Sequence of chain 3.D:
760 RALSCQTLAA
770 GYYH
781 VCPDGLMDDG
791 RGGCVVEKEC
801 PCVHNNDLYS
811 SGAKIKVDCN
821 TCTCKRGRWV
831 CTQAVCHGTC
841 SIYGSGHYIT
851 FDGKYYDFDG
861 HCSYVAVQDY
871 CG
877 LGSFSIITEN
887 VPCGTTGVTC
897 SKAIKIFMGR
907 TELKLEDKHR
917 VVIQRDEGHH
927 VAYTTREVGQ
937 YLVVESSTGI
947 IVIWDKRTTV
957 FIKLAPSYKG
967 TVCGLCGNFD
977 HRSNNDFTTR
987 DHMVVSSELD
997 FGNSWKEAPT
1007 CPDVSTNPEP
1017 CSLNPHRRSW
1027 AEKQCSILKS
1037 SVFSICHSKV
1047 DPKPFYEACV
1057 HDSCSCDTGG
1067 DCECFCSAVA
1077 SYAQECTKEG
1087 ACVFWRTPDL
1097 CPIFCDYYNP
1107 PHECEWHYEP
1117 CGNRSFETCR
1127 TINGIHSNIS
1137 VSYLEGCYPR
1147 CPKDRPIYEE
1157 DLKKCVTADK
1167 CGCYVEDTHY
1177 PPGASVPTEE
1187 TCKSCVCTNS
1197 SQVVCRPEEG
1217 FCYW

A small-molecule ligand and the protein it binds are described below.
Small molecule (SMILES): CC(=O)N[C@H]1[C@H](O[C@H]2[C@H](O)[C@@H](NC(C)=O)CO[C@@H]2CO)O[C@H](CO)[C@@H](O)[C@@H]1O

Binding-site contacts:
Ligand atom C2 contacts residue ASN1134 of chain 3.D at 2.5 Å.
Ligand atom N2 contacts residue HIS1132 of chain 3.D at 4.0 Å.
Ligand atom C5 contacts residue ASN1134 of chain 3.D at 3.7 Å.
Ligand atom O5 contacts residue ASN1134 of chain 3.D at 2.4 Å (h-bond).
Ligand atom C5 contacts residue SER943 of chain 3.D at 4.5 Å.
Ligand atom C3 contacts residue ASN1134 of chain 3.D at 3.8 Å.
Ligand atom C7 contacts residue ASN1134 of chain 3.D at 4.1 Å.
Ligand atom C4 contacts residue ASN1134 of chain 3.D at 4.2 Å.
Ligand atom C4 contacts residue SER943 of chain 3.D at 4.1 Å.
Ligand atom O6 contacts residue SER943 of chain 3.D at 4.1 Å.
Ligand atom N2 contacts residue GLU941 of chain 3.D at 3.8 Å.
Ligand atom C8 contacts residue SER1133 of chain 3.D at 4.5 Å.
Ligand atom C1 contacts residue ASN1134 of chain 3.D at 1.4 Å.
Ligand atom N2 contacts residue ASN1134 of chain 3.D at 2.9 Å (h-bond).
Ligand atom O7 contacts residue SER943 of chain 3.D at 3.8 Å.
Ligand atom C8 contacts residue GLU941 of chain 3.D at 4.0 Å.
Ligand atom O3 contacts residue SER943 of chain 3.D at 4.0 Å.
Ligand atom C8 contacts residue HIS1132 of chain 3.D at 3.2 Å.
Ligand atom C7 contacts residue GLU941 of chain 3.D at 4.0 Å.
Ligand atom C7 contacts residue HIS1132 of chain 3.D at 4.1 Å.
Ligand atom C2 contacts residue SER943 of chain 3.D at 4.5 Å.